Sequence of chain 1.C:
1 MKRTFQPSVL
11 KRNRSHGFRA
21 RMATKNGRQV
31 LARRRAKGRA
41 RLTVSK

Sequence of chain 1.Y:
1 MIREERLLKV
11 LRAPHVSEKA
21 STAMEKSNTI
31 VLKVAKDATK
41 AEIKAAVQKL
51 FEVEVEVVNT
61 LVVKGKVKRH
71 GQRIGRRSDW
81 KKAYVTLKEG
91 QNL

Binding-site contacts:
Ligand atom CZ contacts residue ILE74 of chain 1.Y at 4.0 Å (hydrophobic).
Ligand atom CZ contacts residue GLY75 of chain 1.Y at 3.7 Å.
Ligand atom NH2 contacts residue GLY75 of chain 1.Y at 3.3 Å.
Ligand atom NH1 contacts residue ARG76 of chain 1.Y at 3.5 Å.
Ligand atom NH2 contacts residue ILE74 of chain 1.Y at 3.7 Å.
Ligand atom C contacts residue LYS46 of chain 1.C at 4.2 Å.
Ligand atom CA contacts residue ARG76 of chain 1.Y at 3.7 Å.
Ligand atom CD contacts residue LYS46 of chain 1.C at 3.6 Å.
Ligand atom N contacts residue LYS46 of chain 1.C at 4.0 Å.
Ligand atom NE contacts residue ILE74 of chain 1.Y at 3.5 Å (h-bond).
Ligand atom CZ contacts residue ARG76 of chain 1.Y at 3.5 Å.
Ligand atom NE contacts residue GLY75 of chain 1.Y at 3.6 Å.
Ligand atom CG1 contacts residue ARG76 of chain 1.Y at 3.2 Å.
Ligand atom C contacts residue ARG76 of chain 1.Y at 4.1 Å.
Ligand atom CD contacts residue GLY75 of chain 1.Y at 4.5 Å.
Ligand atom N contacts residue ARG76 of chain 1.Y at 3.6 Å.
Ligand atom NE contacts residue ARG76 of chain 1.Y at 3.8 Å.
Ligand atom O contacts residue LYS46 of chain 1.C at 3.3 Å.
Ligand atom C contacts residue LYS46 of chain 1.C at 3.6 Å.
Ligand atom NH1 contacts residue GLY75 of chain 1.Y at 4.5 Å.
Ligand atom CB contacts residue LYS46 of chain 1.C at 3.3 Å.
Ligand atom O contacts residue LYS46 of chain 1.C at 2.5 Å (salt-bridge).
Ligand atom CA contacts residue LYS46 of chain 1.C at 3.4 Å.
Ligand atom CD contacts residue ARG76 of chain 1.Y at 4.1 Å.
Ligand atom NH2 contacts residue ARG76 of chain 1.Y at 3.6 Å.
Ligand atom O contacts residue ARG76 of chain 1.Y at 3.6 Å.
Ligand atom CG contacts residue LYS46 of chain 1.C at 3.7 Å.

The small molecule below binds the protein below.
Small molecule (SMILES): CC[C@H](C)[C@H](NC(=O)[C@H](Cc1ccc(O)cc1)NC(=O)[C@@H](NC(=O)[C@@H]1CCCN1C(=O)[C@@H](N)CCCN=C(N)N)C(C)C)C(=O)N1CCC[C@H]1C(=O)N[C@@H](CCCN=C(N)N)C(=O)N1CCC[C@H]1C(=O)N[C@@H](CCCN=C(N)N)C(=O)N1CCC[C@H]1C(=O)N1CCC[C@H]1C(=O)N[C@@H](Cc1cnc[nH]1)C(=O)N1CCC[C@H]1C=O